This protein binds this small molecule.
Small molecule (SMILES): C[C@H](NC(=O)[C@H](Cc1ccc(-c2ccccc2)cc1)C[P](=O)(O)[C@H](C)N)C(=O)O

Sequence of chain 1.A:
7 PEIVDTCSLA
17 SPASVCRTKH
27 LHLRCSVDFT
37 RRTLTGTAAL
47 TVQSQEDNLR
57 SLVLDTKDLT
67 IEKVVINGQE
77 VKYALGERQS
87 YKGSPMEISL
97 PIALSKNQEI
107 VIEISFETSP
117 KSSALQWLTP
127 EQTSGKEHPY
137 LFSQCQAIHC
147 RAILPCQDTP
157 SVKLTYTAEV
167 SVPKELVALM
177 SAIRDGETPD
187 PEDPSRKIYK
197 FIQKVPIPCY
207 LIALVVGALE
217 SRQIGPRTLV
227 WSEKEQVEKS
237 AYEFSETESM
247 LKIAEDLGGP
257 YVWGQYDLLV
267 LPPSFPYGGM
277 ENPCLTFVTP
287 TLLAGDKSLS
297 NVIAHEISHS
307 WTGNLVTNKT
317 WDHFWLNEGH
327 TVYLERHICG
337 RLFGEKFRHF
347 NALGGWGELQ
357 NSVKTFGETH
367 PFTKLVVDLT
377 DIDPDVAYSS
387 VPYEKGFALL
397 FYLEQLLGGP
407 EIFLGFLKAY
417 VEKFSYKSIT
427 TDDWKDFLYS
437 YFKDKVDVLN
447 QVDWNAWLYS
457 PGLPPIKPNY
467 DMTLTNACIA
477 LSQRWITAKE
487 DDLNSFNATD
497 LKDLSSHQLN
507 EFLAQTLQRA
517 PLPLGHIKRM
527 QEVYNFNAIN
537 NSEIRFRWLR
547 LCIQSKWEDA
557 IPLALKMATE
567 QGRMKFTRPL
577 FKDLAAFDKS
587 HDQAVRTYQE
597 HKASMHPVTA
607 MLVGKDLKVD

Binding-site contacts:
Ligand atom O6 contacts residue GLY275 of chain 1.A at 3.4 Å (h-bond).
Ligand atom C27 contacts residue GLY274 of chain 1.A at 3.6 Å.
Ligand atom O23 contacts residue GLY274 of chain 1.A at 2.7 Å (h-bond).
Ligand atom O6 contacts residue ZN1 of chain 1.B at 3.0 Å.
Ligand atom O6 contacts residue GLU277 of chain 1.A at 3.3 Å (salt-bridge).
Ligand atom C22 contacts residue ASN297 of chain 1.A at 3.5 Å.
Ligand atom O28 contacts residue GLY274 of chain 1.A at 3.1 Å (h-bond).
Ligand atom O5 contacts residue TYR389 of chain 1.A at 2.6 Å (h-bond).
Ligand atom P4 contacts residue GLY275 of chain 1.A at 3.6 Å.
Ligand atom C3 contacts residue GLN142 of chain 1.A at 3.2 Å.
Ligand atom O23 contacts residue GLY275 of chain 1.A at 3.3 Å (h-bond).
Ligand atom O5 contacts residue HIS305 of chain 1.A at 3.7 Å.
Ligand atom O28 contacts residue ARG569 of chain 1.A at 2.8 Å (salt-bridge).
Ligand atom C2 contacts residue GLU277 of chain 1.A at 3.3 Å.
Ligand atom N1 contacts residue GLN142 of chain 1.A at 2.8 Å (h-bond).
Ligand atom O6 contacts residue GLU302 of chain 1.A at 2.5 Å (salt-bridge).
Ligand atom O23 contacts residue TYR273 of chain 1.A at 3.6 Å.
Ligand atom O5 contacts residue ZN1 of chain 1.B at 2.0 Å.
Ligand atom C16 contacts residue HIS301 of chain 1.A at 3.6 Å.
Ligand atom N24 contacts residue TYR384 of chain 1.A at 3.1 Å (h-bond).
Ligand atom C13 contacts residue VAL298 of chain 1.A at 3.6 Å (hydrophobic).
Ligand atom O5 contacts residue GLU324 of chain 1.A at 3.0 Å (salt-bridge).
Ligand atom O29 contacts residue ARG569 of chain 1.A at 2.8 Å (salt-bridge).
Ligand atom N1 contacts residue GLU277 of chain 1.A at 2.7 Å (salt-bridge).
Ligand atom C27 contacts residue ARG569 of chain 1.A at 3.6 Å.
Ligand atom C7 contacts residue GLY275 of chain 1.A at 3.2 Å.
Ligand atom N1 contacts residue GLU324 of chain 1.A at 3.1 Å (salt-bridge).
Ligand atom O6 contacts residue HIS305 of chain 1.A at 3.6 Å.
Ligand atom O28 contacts residue LYS571 of chain 1.A at 3.5 Å.
Ligand atom C13 contacts residue ARG569 of chain 1.A at 3.6 Å.
Ligand atom P4 contacts residue ZN1 of chain 1.B at 3.0 Å.
Ligand atom C17 contacts residue ASN297 of chain 1.A at 3.5 Å.
Ligand atom P4 contacts residue TYR389 of chain 1.A at 3.6 Å.
Ligand atom C9 contacts residue GLU302 of chain 1.A at 3.4 Å.
Ligand atom C2 contacts residue GLN142 of chain 1.A at 3.3 Å.
Ligand atom O6 contacts residue HIS301 of chain 1.A at 3.5 Å.
Ligand atom C7 contacts residue TYR389 of chain 1.A at 3.6 Å (hydrophobic).
Ligand atom C3 contacts residue TYR389 of chain 1.A at 3.5 Å (hydrophobic).
Ligand atom O5 contacts residue HIS301 of chain 1.A at 3.3 Å (h-bond).
Ligand atom O29 contacts residue LYS571 of chain 1.A at 3.4 Å.